Binding-site contacts:
Ligand atom C7 contacts residue PHE107 of chain 1.A at 4.1 Å (hydrophobic).
Ligand atom C5 contacts residue THR104 of chain 1.A at 4.0 Å.
Ligand atom C12 contacts residue PRO13 of chain 1.A at 3.7 Å (hydrophobic).
Ligand atom C6 contacts residue ILE165 of chain 1.A at 4.0 Å (hydrophobic).
Ligand atom C7 contacts residue LEU157 of chain 1.A at 3.8 Å (hydrophobic).
Ligand atom C4 contacts residue LEU157 of chain 1.A at 4.1 Å (hydrophobic).
Ligand atom C8 contacts residue ILE165 of chain 1.A at 3.6 Å (hydrophobic).
Ligand atom C7 contacts residue LEU162 of chain 1.A at 4.4 Å (hydrophobic).
Ligand atom O1 contacts residue PRO13 of chain 1.A at 3.9 Å.
Ligand atom O1 contacts residue MET209 of chain 1.A at 4.1 Å.
Ligand atom C9 contacts residue ILE165 of chain 1.A at 3.6 Å (hydrophobic).
Ligand atom C5 contacts residue PHE107 of chain 1.A at 3.8 Å (hydrophobic).
Ligand atom C5 contacts residue LEU157 of chain 1.A at 4.2 Å (hydrophobic).
Ligand atom C7 contacts residue PHE158 of chain 1.A at 4.0 Å (hydrophobic).
Ligand atom C6 contacts residue PHE158 of chain 1.A at 4.4 Å (hydrophobic).
Ligand atom C8 contacts residue LEU157 of chain 1.A at 3.3 Å (hydrophobic).
Ligand atom C8 contacts residue LEU162 of chain 1.A at 4.0 Å (hydrophobic).
Ligand atom C6 contacts residue LEU157 of chain 1.A at 4.1 Å (hydrophobic).
Ligand atom C8 contacts residue TRP161 of chain 1.A at 3.7 Å (hydrophobic).
Ligand atom O3 contacts residue PHE14 of chain 1.A at 3.7 Å.
Ligand atom O2 contacts residue VAL11 of chain 1.A at 4.2 Å.
Ligand atom O2 contacts residue HIS208 of chain 1.A at 3.4 Å (h-bond).
Ligand atom C11 contacts residue MET209 of chain 1.A at 4.1 Å (hydrophobic).
Ligand atom C4 contacts residue ILE165 of chain 1.A at 3.8 Å (hydrophobic).
Ligand atom C10 contacts residue PHE14 of chain 1.A at 3.9 Å (hydrophobic).
Ligand atom C2 contacts residue PRO13 of chain 1.A at 3.9 Å (hydrophobic).
Ligand atom C10 contacts residue THR104 of chain 1.A at 3.7 Å.
Ligand atom C7 contacts residue ILE165 of chain 1.A at 3.8 Å (hydrophobic).
Ligand atom O contacts residue PHE14 of chain 1.A at 3.5 Å.
Ligand atom C9 contacts residue TRP161 of chain 1.A at 4.0 Å (hydrophobic).
Ligand atom C contacts residue PHE14 of chain 1.A at 3.5 Å (hydrophobic).
Ligand atom C1 contacts residue PHE14 of chain 1.A at 3.6 Å (hydrophobic).
Ligand atom C6 contacts residue PHE107 of chain 1.A at 3.5 Å (hydrophobic).
Ligand atom C9 contacts residue LEU157 of chain 1.A at 3.9 Å (hydrophobic).
Ligand atom C12 contacts residue HIS208 of chain 1.A at 4.3 Å.
Ligand atom O2 contacts residue SER12 of chain 1.A at 4.0 Å.
Ligand atom C5 contacts residue ILE165 of chain 1.A at 4.0 Å (hydrophobic).
Ligand atom O2 contacts residue PRO13 of chain 1.A at 3.9 Å.
Ligand atom C11 contacts residue PRO13 of chain 1.A at 3.5 Å (hydrophobic).
Ligand atom C14 contacts residue PHE14 of chain 1.A at 3.8 Å (hydrophobic).

A small-molecule ligand and the protein it binds are described below.
Small molecule (SMILES): O=C1C[C@@H](c2ccccc2)Oc2cc(O)cc(O)c21

Sequence of chain 1.A:
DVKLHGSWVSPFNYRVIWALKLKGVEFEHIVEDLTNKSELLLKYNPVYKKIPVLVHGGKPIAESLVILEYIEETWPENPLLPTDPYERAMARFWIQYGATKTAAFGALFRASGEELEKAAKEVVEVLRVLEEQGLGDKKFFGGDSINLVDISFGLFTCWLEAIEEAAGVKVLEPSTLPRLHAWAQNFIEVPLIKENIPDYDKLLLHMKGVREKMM